Sequence of chain 1.A:
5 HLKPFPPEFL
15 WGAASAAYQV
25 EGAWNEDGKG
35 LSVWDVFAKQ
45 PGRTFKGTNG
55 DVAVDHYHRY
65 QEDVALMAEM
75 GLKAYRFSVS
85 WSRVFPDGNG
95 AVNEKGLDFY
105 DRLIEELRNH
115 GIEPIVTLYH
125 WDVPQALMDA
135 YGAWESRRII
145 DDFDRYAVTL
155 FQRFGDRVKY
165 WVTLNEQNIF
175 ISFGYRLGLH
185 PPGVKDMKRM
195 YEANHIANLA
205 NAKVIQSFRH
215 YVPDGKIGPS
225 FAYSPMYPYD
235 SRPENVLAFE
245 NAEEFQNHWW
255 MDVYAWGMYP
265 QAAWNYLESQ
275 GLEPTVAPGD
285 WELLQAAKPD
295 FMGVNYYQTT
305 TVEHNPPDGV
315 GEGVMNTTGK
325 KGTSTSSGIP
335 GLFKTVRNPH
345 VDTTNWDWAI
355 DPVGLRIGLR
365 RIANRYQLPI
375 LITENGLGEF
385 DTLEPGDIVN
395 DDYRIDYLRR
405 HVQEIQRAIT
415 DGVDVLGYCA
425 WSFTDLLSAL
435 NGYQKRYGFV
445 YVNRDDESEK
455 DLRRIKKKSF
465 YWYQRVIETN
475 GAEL

Binding-site contacts:
Ligand atom O3 contacts residue GLU170 of chain 1.A at 3.3 Å (salt-bridge).
Ligand atom P contacts residue SER432 of chain 1.A at 3.3 Å.
Ligand atom C5 contacts residue TYR301 of chain 1.A at 3.2 Å (hydrophobic).
Ligand atom C4 contacts residue GLU378 of chain 1.A at 3.8 Å.
Ligand atom O1P contacts residue SER432 of chain 1.A at 2.5 Å (h-bond).
Ligand atom O6 contacts residue GLU170 of chain 1.A at 2.8 Å (salt-bridge).
Ligand atom C2 contacts residue TRP125 of chain 1.A at 3.5 Å (hydrophobic).
Ligand atom C1 contacts residue GLU170 of chain 1.A at 3.2 Å.
Ligand atom O6 contacts residue TRP352 of chain 1.A at 3.5 Å.
Ligand atom O5 contacts residue ILE173 of chain 1.A at 3.7 Å.
Ligand atom O2P contacts residue SER432 of chain 1.A at 3.4 Å (h-bond).
Ligand atom O3P contacts residue TRP352 of chain 1.A at 3.6 Å.
Ligand atom O6 contacts residue TYR441 of chain 1.A at 3.8 Å.
Ligand atom O6 contacts residue ALA226 of chain 1.A at 3.4 Å.
Ligand atom O5 contacts residue GLU378 of chain 1.A at 3.6 Å.
Ligand atom P contacts residue TYR441 of chain 1.A at 3.8 Å.
Ligand atom C3 contacts residue GLU170 of chain 1.A at 3.8 Å.
Ligand atom O6 contacts residue TYR301 of chain 1.A at 3.4 Å.
Ligand atom C1 contacts residue ILE173 of chain 1.A at 3.7 Å (hydrophobic).
Ligand atom O3 contacts residue HIS124 of chain 1.A at 2.8 Å.
Ligand atom O3P contacts residue LYS439 of chain 1.A at 2.6 Å (salt-bridge).
Ligand atom C6 contacts residue TYR301 of chain 1.A at 3.4 Å (hydrophobic).
Ligand atom C2 contacts residue GLU170 of chain 1.A at 3.6 Å.
Ligand atom C5 contacts residue GLU378 of chain 1.A at 3.6 Å.
Ligand atom O5 contacts residue TYR301 of chain 1.A at 3.3 Å.
Ligand atom O4 contacts residue GLN23 of chain 1.A at 3.1 Å (h-bond).
Ligand atom O2 contacts residue HIS124 of chain 1.A at 3.8 Å.
Ligand atom O4 contacts residue TRP425 of chain 1.A at 2.8 Å.
Ligand atom O2P contacts residue ASN435 of chain 1.A at 3.1 Å (h-bond).
Ligand atom O2 contacts residue GLU170 of chain 1.A at 2.5 Å (salt-bridge).
Ligand atom C3 contacts residue GLU378 of chain 1.A at 2.8 Å.
Ligand atom O3P contacts residue SER432 of chain 1.A at 3.7 Å.
Ligand atom O3P contacts residue TYR441 of chain 1.A at 2.7 Å (h-bond).
Ligand atom O2 contacts residue PHE177 of chain 1.A at 3.3 Å.
Ligand atom C6 contacts residue GLU170 of chain 1.A at 3.8 Å.
Ligand atom C4 contacts residue TRP352 of chain 1.A at 3.8 Å (hydrophobic).
Ligand atom O2 contacts residue TRP125 of chain 1.A at 2.7 Å.
Ligand atom O3 contacts residue GLU378 of chain 1.A at 2.8 Å (salt-bridge).
Ligand atom C6 contacts residue TYR441 of chain 1.A at 3.4 Å (hydrophobic).
Ligand atom C2 contacts residue TRP352 of chain 1.A at 3.8 Å (hydrophobic).

The protein below binds the small molecule below.
Small molecule (SMILES): O=P(O)(O)OC[C@H]1O[C@@H](O[C@H]2[C@H](O)[C@@H](O)[C@H](O)O[C@@H]2CO)[C@H](O)[C@@H](O)[C@@H]1O